Sequence of chain 1.QA:
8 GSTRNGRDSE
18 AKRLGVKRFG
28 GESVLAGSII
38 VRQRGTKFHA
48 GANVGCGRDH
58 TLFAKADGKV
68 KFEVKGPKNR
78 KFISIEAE

A small-molecule ligand and the protein it binds are described below.
Small molecule (SMILES): NC[C@@H]1CC[C@@H](N)[C@@H](O[C@H]2[C@H](O)[C@@H](O[C@H]3O[C@H](CO)[C@@H](O)[C@H](N)[C@H]3O)[C@H](N)C[C@@H]2N)O1

Binding-site contacts:
Ligand atom O5 contacts residue GLY13 of chain 1.QA at 4.0 Å.
Ligand atom N1 contacts residue ASP15 of chain 1.QA at 4.3 Å.
Ligand atom C17 contacts residue GLY13 of chain 1.QA at 4.4 Å.